Sequence of chain 1.A:
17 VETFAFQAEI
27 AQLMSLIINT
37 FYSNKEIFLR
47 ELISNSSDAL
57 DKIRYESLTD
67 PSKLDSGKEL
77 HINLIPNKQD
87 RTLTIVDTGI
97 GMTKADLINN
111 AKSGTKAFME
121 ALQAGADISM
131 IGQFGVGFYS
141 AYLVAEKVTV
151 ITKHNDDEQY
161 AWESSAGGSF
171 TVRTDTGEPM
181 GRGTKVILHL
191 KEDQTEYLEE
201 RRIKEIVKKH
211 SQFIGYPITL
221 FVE

Binding-site contacts:
Ligand atom C22 contacts residue ASN106 of chain 1.A at 3.8 Å.
Ligand atom C20 contacts residue TRP162 of chain 1.A at 3.4 Å (hydrophobic).
Ligand atom C2 contacts residue ASP93 of chain 1.A at 3.5 Å.
Ligand atom C15 contacts residue MET98 of chain 1.A at 3.8 Å (hydrophobic).
Ligand atom N10 contacts residue ASN51 of chain 1.A at 3.5 Å.
Ligand atom N11 contacts residue PHE138 of chain 1.A at 3.5 Å.
Ligand atom C24 contacts residue ASN51 of chain 1.A at 3.4 Å.
Ligand atom C16 contacts residue LEU103 of chain 1.A at 3.6 Å (hydrophobic).
Ligand atom N11 contacts residue ASN51 of chain 1.A at 3.2 Å (h-bond).
Ligand atom C30 contacts residue ASP54 of chain 1.A at 3.5 Å.
Ligand atom C19 contacts residue PHE138 of chain 1.A at 3.8 Å (hydrophobic).
Ligand atom C6 contacts residue ALA55 of chain 1.A at 3.7 Å (hydrophobic).
Ligand atom C26 contacts residue ILE96 of chain 1.A at 3.8 Å (hydrophobic).
Ligand atom C3 contacts residue ASP93 of chain 1.A at 3.3 Å.
Ligand atom C28 contacts residue ASN51 of chain 1.A at 3.8 Å.
Ligand atom C15 contacts residue ASN106 of chain 1.A at 3.7 Å.
Ligand atom C6 contacts residue THR184 of chain 1.A at 3.8 Å.
Ligand atom O7 contacts residue THR184 of chain 1.A at 3.0 Å (h-bond).
Ligand atom C9 contacts residue ASN51 of chain 1.A at 3.6 Å.
Ligand atom N10 contacts residue VAL186 of chain 1.A at 3.6 Å.
Ligand atom N25 contacts residue ALA55 of chain 1.A at 3.8 Å.
Ligand atom O29 contacts residue ASP54 of chain 1.A at 3.5 Å (salt-bridge).
Ligand atom O7 contacts residue GLY97 of chain 1.A at 3.8 Å.
Ligand atom N11 contacts residue LEU48 of chain 1.A at 3.8 Å.
Ligand atom O7 contacts residue ALA55 of chain 1.A at 3.7 Å.
Ligand atom O7 contacts residue MET98 of chain 1.A at 3.7 Å.
Ligand atom O5 contacts residue ASP93 of chain 1.A at 2.7 Å (salt-bridge).
Ligand atom C18 contacts residue MET98 of chain 1.A at 3.4 Å (hydrophobic).
Ligand atom C2 contacts residue THR184 of chain 1.A at 3.6 Å.
Ligand atom C3 contacts residue THR184 of chain 1.A at 3.7 Å.
Ligand atom C26 contacts residue GLY97 of chain 1.A at 3.8 Å.
Ligand atom C13 contacts residue ASN51 of chain 1.A at 3.6 Å.
Ligand atom O5 contacts residue THR184 of chain 1.A at 3.4 Å.
Ligand atom C13 contacts residue PHE138 of chain 1.A at 3.6 Å (hydrophobic).
Ligand atom C18 contacts residue ASN106 of chain 1.A at 3.1 Å.
Ligand atom O5 contacts residue ALA55 of chain 1.A at 3.1 Å.
Ligand atom C16 contacts residue ASN106 of chain 1.A at 3.8 Å.
Ligand atom C30 contacts residue ASN51 of chain 1.A at 3.3 Å.
Ligand atom O29 contacts residue ASN51 of chain 1.A at 3.2 Å (h-bond).
Ligand atom C12 contacts residue ASN51 of chain 1.A at 3.4 Å.

A small-molecule ligand and the protein it binds are described below.
Small molecule (SMILES): Cc1cccc(Cc2n[nH]c3cc(O)c(C(=O)N(C)c4ccc5c(c4)OCO5)cc23)c1